This protein binds this small molecule.
Small molecule (SMILES): CC(=O)N[C@H]1[C@H](O[C@H]2[C@H](O)[C@@H](NC(C)=O)CO[C@@H]2CO)O[C@H](CO)[C@@H](O)[C@@H]1O

Sequence of chain 2.A:
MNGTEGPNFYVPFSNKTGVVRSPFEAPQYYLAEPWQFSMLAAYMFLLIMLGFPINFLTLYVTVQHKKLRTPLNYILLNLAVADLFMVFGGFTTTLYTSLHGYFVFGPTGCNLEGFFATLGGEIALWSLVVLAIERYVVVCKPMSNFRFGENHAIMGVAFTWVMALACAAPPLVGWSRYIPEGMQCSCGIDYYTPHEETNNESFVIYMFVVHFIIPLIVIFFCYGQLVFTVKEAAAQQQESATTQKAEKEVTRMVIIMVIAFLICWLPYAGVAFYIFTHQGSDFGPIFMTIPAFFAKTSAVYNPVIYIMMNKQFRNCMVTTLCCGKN

Binding-site contacts:
Ligand atom O3 contacts residue GLY280 of chain 2.A at 4.2 Å.
Ligand atom O6 contacts residue ASN2 of chain 2.A at 4.2 Å.
Ligand atom O6 contacts residue ASP282 of chain 2.A at 3.5 Å (salt-bridge).
Ligand atom C5 contacts residue ASP282 of chain 2.A at 4.4 Å.
Ligand atom O7 contacts residue SER281 of chain 2.A at 3.5 Å (h-bond).
Ligand atom C6 contacts residue ASP282 of chain 2.A at 3.1 Å.
Ligand atom O7 contacts residue ASP282 of chain 2.A at 3.9 Å.
Ligand atom C7 contacts residue SER281 of chain 2.A at 4.3 Å.
Ligand atom C7 contacts residue ASN2 of chain 2.A at 3.4 Å.
Ligand atom N2 contacts residue ASN2 of chain 2.A at 3.2 Å (h-bond).
Ligand atom C1 contacts residue MET1 of chain 2.A at 4.3 Å (hydrophobic).
Ligand atom C3 contacts residue ASN2 of chain 2.A at 3.6 Å.
Ligand atom C1 contacts residue ASP282 of chain 2.A at 3.9 Å.
Ligand atom C6 contacts residue ASN2 of chain 2.A at 3.5 Å.
Ligand atom O5 contacts residue ASN2 of chain 2.A at 2.3 Å (h-bond).
Ligand atom C2 contacts residue ASN2 of chain 2.A at 2.4 Å.
Ligand atom C2 contacts residue ASP282 of chain 2.A at 4.1 Å.
Ligand atom N2 contacts residue MET1 of chain 2.A at 4.4 Å.
Ligand atom C1 contacts residue ASN2 of chain 2.A at 1.3 Å.
Ligand atom C4 contacts residue ASN2 of chain 2.A at 3.8 Å.
Ligand atom O7 contacts residue ASN2 of chain 2.A at 3.0 Å (h-bond).
Ligand atom C5 contacts residue ASN2 of chain 2.A at 3.3 Å.